Sequence of chain 1.A:
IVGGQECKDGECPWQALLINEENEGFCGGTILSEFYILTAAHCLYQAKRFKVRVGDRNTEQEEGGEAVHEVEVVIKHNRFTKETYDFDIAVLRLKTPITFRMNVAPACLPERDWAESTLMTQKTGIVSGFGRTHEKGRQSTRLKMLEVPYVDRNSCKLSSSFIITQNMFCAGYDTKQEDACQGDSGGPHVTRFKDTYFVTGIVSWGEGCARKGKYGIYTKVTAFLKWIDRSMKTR

Binding-site contacts:
Ligand atom C5 contacts residue PHE162 of chain 1.A at 3.5 Å (hydrophobic).
Ligand atom CL29 contacts residue TYR218 of chain 1.A at 3.3 Å.
Ligand atom C2 contacts residue TRP205 of chain 1.A at 3.8 Å (hydrophobic).
Ligand atom N3 contacts residue PHE162 of chain 1.A at 3.4 Å.
Ligand atom C32 contacts residue ASP179 of chain 1.A at 3.1 Å.
Ligand atom C32 contacts residue GLY216 of chain 1.A at 3.5 Å.
Ligand atom C8 contacts residue TRP205 of chain 1.A at 3.8 Å (hydrophobic).
Ligand atom C4 contacts residue PHE162 of chain 1.A at 3.6 Å (hydrophobic).
Ligand atom C6 contacts residue PHE162 of chain 1.A at 3.6 Å (hydrophobic).
Ligand atom C26 contacts residue SER204 of chain 1.A at 3.6 Å.
Ligand atom C30 contacts residue ASP179 of chain 1.A at 3.2 Å.
Ligand atom O22 contacts residue GLN182 of chain 1.A at 3.1 Å.
Ligand atom C5 contacts residue TRP205 of chain 1.A at 3.8 Å (hydrophobic).
Ligand atom C12 contacts residue THR84 of chain 1.A at 3.5 Å.
Ligand atom C8 contacts residue PHE162 of chain 1.A at 3.6 Å (hydrophobic).
Ligand atom C12 contacts residue PHE162 of chain 1.A at 3.7 Å (hydrophobic).
Ligand atom C28 contacts residue GLY206 of chain 1.A at 3.8 Å.
Ligand atom C31 contacts residue VAL203 of chain 1.A at 3.7 Å (hydrophobic).
Ligand atom CL29 contacts residue ILE217 of chain 1.A at 3.5 Å.
Ligand atom C23 contacts residue GLY208 of chain 1.A at 3.4 Å.
Ligand atom C12 contacts residue GLU83 of chain 1.A at 3.2 Å.
Ligand atom C26 contacts residue TRP205 of chain 1.A at 3.7 Å (hydrophobic).
Ligand atom CL29 contacts residue TRP205 of chain 1.A at 3.6 Å.
Ligand atom C28 contacts residue GLY208 of chain 1.A at 3.8 Å.
Ligand atom O15 contacts residue CYS209 of chain 1.A at 3.3 Å (h-bond).
Ligand atom C27 contacts residue CYS181 of chain 1.A at 3.8 Å (hydrophobic).
Ligand atom C32 contacts residue TRP205 of chain 1.A at 3.5 Å (hydrophobic).
Ligand atom CL29 contacts residue GLY216 of chain 1.A at 3.3 Å.
Ligand atom C30 contacts residue ALA180 of chain 1.A at 3.5 Å (hydrophobic).
Ligand atom C2 contacts residue PHE162 of chain 1.A at 3.5 Å (hydrophobic).
Ligand atom C31 contacts residue TRP205 of chain 1.A at 3.3 Å (hydrophobic).
Ligand atom C37 contacts residue ARG211 of chain 1.A at 3.2 Å.
Ligand atom C25 contacts residue TRP205 of chain 1.A at 3.6 Å (hydrophobic).
Ligand atom C26 contacts residue SER185 of chain 1.A at 3.8 Å.
Ligand atom C2 contacts residue THR84 of chain 1.A at 3.3 Å.
Ligand atom C33 contacts residue GLY216 of chain 1.A at 3.8 Å.
Ligand atom C30 contacts residue GLY208 of chain 1.A at 3.3 Å.
Ligand atom C33 contacts residue TRP205 of chain 1.A at 3.1 Å (hydrophobic).
Ligand atom N11 contacts residue THR84 of chain 1.A at 3.1 Å (h-bond).
Ligand atom C7 contacts residue PHE162 of chain 1.A at 3.5 Å (hydrophobic).

The small molecule below binds the protein below.
Small molecule (SMILES): CCOC(=O)[C@H]1CN(S(=O)(=O)c2ccc3cc(Cl)ccc3c2)CCN1CC1CCN(c2ccncc2)CC1